Sequence of chain 1.B:
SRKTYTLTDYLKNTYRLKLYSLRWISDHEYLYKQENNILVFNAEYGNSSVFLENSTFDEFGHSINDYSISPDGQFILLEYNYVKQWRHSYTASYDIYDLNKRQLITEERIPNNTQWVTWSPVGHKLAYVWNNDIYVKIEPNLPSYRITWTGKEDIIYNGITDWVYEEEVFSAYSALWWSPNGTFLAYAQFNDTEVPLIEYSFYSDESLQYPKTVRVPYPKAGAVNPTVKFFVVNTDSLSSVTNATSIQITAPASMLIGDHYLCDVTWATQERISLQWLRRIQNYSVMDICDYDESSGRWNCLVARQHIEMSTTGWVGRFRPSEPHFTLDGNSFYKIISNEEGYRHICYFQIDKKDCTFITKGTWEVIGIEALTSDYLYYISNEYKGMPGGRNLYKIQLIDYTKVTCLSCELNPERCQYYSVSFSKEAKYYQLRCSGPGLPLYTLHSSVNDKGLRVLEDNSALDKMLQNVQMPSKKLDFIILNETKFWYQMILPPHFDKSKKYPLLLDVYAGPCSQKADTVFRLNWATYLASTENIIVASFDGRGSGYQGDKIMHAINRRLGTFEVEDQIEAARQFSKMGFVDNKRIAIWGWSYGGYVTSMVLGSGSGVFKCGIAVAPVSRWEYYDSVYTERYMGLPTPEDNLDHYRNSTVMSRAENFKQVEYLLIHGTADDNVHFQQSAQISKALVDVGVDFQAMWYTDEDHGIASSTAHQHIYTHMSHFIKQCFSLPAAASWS

The protein below binds the small molecule below.
Small molecule (SMILES): CC(=O)N[C@@H]1[C@@H](O)[C@H](O)[C@@H](CO)O[C@H]1O

Binding-site contacts:
Ligand atom C3 contacts residue ASN181 of chain 1.B at 3.7 Å.
Ligand atom O5 contacts residue ASN181 of chain 1.B at 2.4 Å (h-bond).
Ligand atom C5 contacts residue THR183 of chain 1.B at 3.3 Å.
Ligand atom C7 contacts residue ASN181 of chain 1.B at 3.1 Å.
Ligand atom C4 contacts residue ASN181 of chain 1.B at 4.2 Å.
Ligand atom O6 contacts residue GLN270 of chain 1.B at 3.3 Å.
Ligand atom O5 contacts residue THR183 of chain 1.B at 3.4 Å (h-bond).
Ligand atom C6 contacts residue PHE184 of chain 1.B at 4.4 Å (hydrophobic).
Ligand atom O5 contacts residue GLN270 of chain 1.B at 3.6 Å.
Ligand atom C1 contacts residue ASN181 of chain 1.B at 1.4 Å.
Ligand atom C3 contacts residue THR183 of chain 1.B at 4.1 Å.
Ligand atom O7 contacts residue ASN181 of chain 1.B at 3.1 Å (h-bond).
Ligand atom C1 contacts residue THR183 of chain 1.B at 3.2 Å.
Ligand atom C6 contacts residue THR183 of chain 1.B at 4.2 Å.
Ligand atom C6 contacts residue GLU271 of chain 1.B at 3.5 Å.
Ligand atom C8 contacts residue ASN181 of chain 1.B at 4.2 Å.
Ligand atom C2 contacts residue ASN181 of chain 1.B at 2.5 Å.
Ligand atom C5 contacts residue GLN270 of chain 1.B at 4.4 Å.
Ligand atom C2 contacts residue THR183 of chain 1.B at 4.2 Å.
Ligand atom N2 contacts residue ASN181 of chain 1.B at 2.8 Å (h-bond).
Ligand atom C4 contacts residue THR183 of chain 1.B at 4.2 Å.
Ligand atom C5 contacts residue ASN181 of chain 1.B at 3.7 Å.
Ligand atom O6 contacts residue GLU271 of chain 1.B at 2.7 Å (salt-bridge).
Ligand atom C1 contacts residue GLN270 of chain 1.B at 4.4 Å.
Ligand atom C6 contacts residue GLN270 of chain 1.B at 3.9 Å.